Sequence of chain 1.E:
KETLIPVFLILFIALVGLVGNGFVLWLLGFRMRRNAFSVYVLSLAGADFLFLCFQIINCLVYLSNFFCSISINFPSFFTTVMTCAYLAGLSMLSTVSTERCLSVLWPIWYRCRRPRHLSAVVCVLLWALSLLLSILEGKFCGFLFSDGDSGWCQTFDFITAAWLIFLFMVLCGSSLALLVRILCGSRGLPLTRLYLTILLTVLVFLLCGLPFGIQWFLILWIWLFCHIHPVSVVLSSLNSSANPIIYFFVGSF

Binding-site contacts:
Ligand atom CD contacts residue CYS330 of chain 1.E at 4.1 Å (hydrophobic).
Ligand atom CG contacts residue HIS411 of chain 1.E at 4.1 Å.
Ligand atom CE contacts residue TRP393 of chain 1.E at 3.1 Å (hydrophobic).
Ligand atom O contacts residue TRP398 of chain 1.E at 3.5 Å.
Ligand atom CD contacts residue TRP393 of chain 1.E at 4.2 Å (hydrophobic).
Ligand atom CE1 contacts residue MET259 of chain 1.E at 4.2 Å (hydrophobic).
Ligand atom CB contacts residue PHE320 of chain 1.E at 4.2 Å (hydrophobic).
Ligand atom O contacts residue TRP393 of chain 1.E at 3.0 Å.
Ligand atom C contacts residue TRP393 of chain 1.E at 4.2 Å (hydrophobic).
Ligand atom CE contacts residue ASP334 of chain 1.E at 3.4 Å.
Ligand atom CB contacts residue CYS318 of chain 1.E at 3.4 Å (hydrophobic).
Ligand atom CE2 contacts residue GLN232 of chain 1.E at 4.3 Å.
Ligand atom CZ contacts residue MET259 of chain 1.E at 3.6 Å (hydrophobic).
Ligand atom CE1 contacts residue TRP393 of chain 1.E at 4.2 Å (hydrophobic).
Ligand atom NZ contacts residue ASP334 of chain 1.E at 3.1 Å (salt-bridge).
Ligand atom CA contacts residue CYS318 of chain 1.E at 4.3 Å (hydrophobic).
Ligand atom CA contacts residue PHE407 of chain 1.E at 4.0 Å (hydrophobic).
Ligand atom CD1 contacts residue TRP393 of chain 1.E at 3.7 Å (hydrophobic).
Ligand atom CA contacts residue TRP393 of chain 1.E at 4.0 Å (hydrophobic).
Ligand atom NZ contacts residue GLU314 of chain 1.E at 3.1 Å (salt-bridge).
Ligand atom ND2 contacts residue PHE407 of chain 1.E at 3.1 Å.
Ligand atom CD2 contacts residue ASN235 of chain 1.E at 3.5 Å.
Ligand atom C contacts residue CYS318 of chain 1.E at 4.2 Å (hydrophobic).
Ligand atom CB contacts residue CYS330 of chain 1.E at 4.2 Å (hydrophobic).
Ligand atom CA contacts residue CYS318 of chain 1.E at 4.1 Å (hydrophobic).
Ligand atom CB contacts residue HIS411 of chain 1.E at 3.5 Å.
Ligand atom CB contacts residue CYS318 of chain 1.E at 3.3 Å (hydrophobic).
Ligand atom CE contacts residue GLU314 of chain 1.E at 4.3 Å.
Ligand atom NZ contacts residue PHE394 of chain 1.E at 3.7 Å.
Ligand atom C contacts residue ASN235 of chain 1.E at 4.3 Å.
Ligand atom CE2 contacts residue ASN235 of chain 1.E at 3.6 Å.
Ligand atom O contacts residue PHE407 of chain 1.E at 3.5 Å.
Ligand atom O contacts residue LEU397 of chain 1.E at 4.3 Å.
Ligand atom CG contacts residue TRP398 of chain 1.E at 4.3 Å (hydrophobic).
Ligand atom CD contacts residue ASP334 of chain 1.E at 3.6 Å.
Ligand atom NZ contacts residue TRP393 of chain 1.E at 3.1 Å (h-bond).
Ligand atom N contacts residue CYS318 of chain 1.E at 4.1 Å.
Ligand atom C contacts residue TRP393 of chain 1.E at 4.1 Å (hydrophobic).
Ligand atom CG contacts residue CYS318 of chain 1.E at 4.3 Å (hydrophobic).
Ligand atom CD contacts residue CYS318 of chain 1.E at 4.0 Å (hydrophobic).

A small-molecule ligand and the protein it binds are described below.
Small molecule (SMILES): C[C@H](NC(=O)[C@H](CC(N)=O)NC(=O)[C@H](CCCCN)NC(=O)[C@@H](N)CS)C(=O)N[C@H](C=O)Cc1ccccc1